Sequence of chain 1.B:
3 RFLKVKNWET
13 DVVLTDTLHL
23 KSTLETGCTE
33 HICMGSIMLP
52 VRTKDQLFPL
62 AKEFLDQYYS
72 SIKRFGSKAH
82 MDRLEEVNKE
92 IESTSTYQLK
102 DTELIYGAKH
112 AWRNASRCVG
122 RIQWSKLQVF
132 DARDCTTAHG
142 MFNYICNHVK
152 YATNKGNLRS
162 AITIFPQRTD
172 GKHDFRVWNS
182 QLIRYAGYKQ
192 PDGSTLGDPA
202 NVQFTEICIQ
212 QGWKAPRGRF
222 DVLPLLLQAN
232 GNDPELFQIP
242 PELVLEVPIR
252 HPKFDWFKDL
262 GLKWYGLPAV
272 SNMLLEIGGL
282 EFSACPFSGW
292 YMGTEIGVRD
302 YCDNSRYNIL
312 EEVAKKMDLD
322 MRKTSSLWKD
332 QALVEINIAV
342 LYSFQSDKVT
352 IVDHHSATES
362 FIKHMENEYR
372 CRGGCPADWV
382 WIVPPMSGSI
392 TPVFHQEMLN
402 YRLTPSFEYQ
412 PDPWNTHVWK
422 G

Binding-site contacts:
Ligand atom C16 contacts residue HEM1 of chain 1.H at 3.4 Å.
Ligand atom C23 contacts residue TRP291 of chain 1.B at 3.7 Å (hydrophobic).
Ligand atom C23 contacts residue HEM1 of chain 1.H at 3.5 Å.
Ligand atom C05 contacts residue LEU41 of chain 1.B at 3.4 Å (hydrophobic).
Ligand atom C04 contacts residue LEU41 of chain 1.B at 3.8 Å (hydrophobic).
Ligand atom C07 contacts residue TYR410 of chain 1.B at 3.3 Å (hydrophobic).
Ligand atom N29 contacts residue MET40 of chain 1.B at 3.4 Å.
Ligand atom C17 contacts residue VAL271 of chain 1.B at 3.6 Å (hydrophobic).
Ligand atom N24 contacts residue TYR292 of chain 1.B at 3.5 Å.
Ligand atom C27 contacts residue HEM1 of chain 1.H at 3.6 Å.
Ligand atom C09 contacts residue TRP382 of chain 1.B at 3.5 Å (hydrophobic).
Ligand atom C28 contacts residue HEM1 of chain 1.H at 3.5 Å.
Ligand atom C26 contacts residue HEM1 of chain 1.H at 3.6 Å.
Ligand atom N24 contacts residue TRP291 of chain 1.B at 2.8 Å (h-bond).
Ligand atom C07 contacts residue MET40 of chain 1.B at 3.8 Å (hydrophobic).
Ligand atom C02 contacts residue TRP10 of chain 1.A at 3.6 Å (hydrophobic).
Ligand atom C18 contacts residue PHE288 of chain 1.B at 3.6 Å (hydrophobic).
Ligand atom O15 contacts residue VAL271 of chain 1.B at 3.8 Å.
Ligand atom C13 contacts residue VAL271 of chain 1.B at 3.6 Å (hydrophobic).
Ligand atom C17 contacts residue HEM1 of chain 1.H at 3.5 Å.
Ligand atom C18 contacts residue VAL271 of chain 1.B at 3.5 Å (hydrophobic).
Ligand atom C19 contacts residue HEM1 of chain 1.H at 3.2 Å.
Ligand atom C21 contacts residue HEM1 of chain 1.H at 3.1 Å.
Ligand atom C26 contacts residue GLU296 of chain 1.B at 3.7 Å.
Ligand atom C18 contacts residue HEM1 of chain 1.H at 3.2 Å.
Ligand atom N25 contacts residue GLU296 of chain 1.B at 2.7 Å (salt-bridge).
Ligand atom C19 contacts residue PHE288 of chain 1.B at 3.4 Å (hydrophobic).
Ligand atom C09 contacts residue TYR410 of chain 1.B at 3.8 Å (hydrophobic).
Ligand atom C22 contacts residue HEM1 of chain 1.H at 3.1 Å.
Ligand atom O15 contacts residue HEM1 of chain 1.H at 3.8 Å.
Ligand atom C06 contacts residue MET40 of chain 1.B at 3.6 Å (hydrophobic).
Ligand atom C03 contacts residue TRP10 of chain 1.A at 3.3 Å (hydrophobic).
Ligand atom N24 contacts residue PRO269 of chain 1.B at 3.8 Å.
Ligand atom C10 contacts residue TYR410 of chain 1.B at 3.8 Å (hydrophobic).
Ligand atom N24 contacts residue GLU296 of chain 1.B at 2.3 Å (salt-bridge).
Ligand atom N01 contacts residue TRP10 of chain 1.A at 3.7 Å.
Ligand atom C20 contacts residue HEM1 of chain 1.H at 3.5 Å.
Ligand atom C22 contacts residue TRP291 of chain 1.B at 3.6 Å (hydrophobic).
Ligand atom C23 contacts residue GLU296 of chain 1.B at 3.3 Å.
Ligand atom N25 contacts residue HEM1 of chain 1.H at 3.7 Å.

Sequence of chain 1.A:
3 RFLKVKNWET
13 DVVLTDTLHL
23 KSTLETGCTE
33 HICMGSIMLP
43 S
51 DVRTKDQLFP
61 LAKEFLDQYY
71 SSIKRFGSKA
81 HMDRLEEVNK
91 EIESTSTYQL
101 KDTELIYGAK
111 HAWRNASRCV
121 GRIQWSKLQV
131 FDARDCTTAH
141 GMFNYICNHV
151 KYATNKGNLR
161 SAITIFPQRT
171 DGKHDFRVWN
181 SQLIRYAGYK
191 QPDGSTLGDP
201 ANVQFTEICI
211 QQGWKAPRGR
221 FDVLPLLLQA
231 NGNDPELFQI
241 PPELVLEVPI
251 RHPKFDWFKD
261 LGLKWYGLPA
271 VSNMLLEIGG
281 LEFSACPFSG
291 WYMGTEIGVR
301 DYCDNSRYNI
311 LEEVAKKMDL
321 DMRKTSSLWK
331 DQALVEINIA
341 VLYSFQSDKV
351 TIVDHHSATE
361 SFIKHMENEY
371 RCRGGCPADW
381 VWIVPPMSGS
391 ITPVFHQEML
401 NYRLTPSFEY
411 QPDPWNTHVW

A small-molecule ligand and the protein it binds are described below.
Small molecule (SMILES): Nc1cccc(CNCc2cccc(OCc3ccc4ccc(N)nc4c3)c2)n1